Sequence of chain 1.A:
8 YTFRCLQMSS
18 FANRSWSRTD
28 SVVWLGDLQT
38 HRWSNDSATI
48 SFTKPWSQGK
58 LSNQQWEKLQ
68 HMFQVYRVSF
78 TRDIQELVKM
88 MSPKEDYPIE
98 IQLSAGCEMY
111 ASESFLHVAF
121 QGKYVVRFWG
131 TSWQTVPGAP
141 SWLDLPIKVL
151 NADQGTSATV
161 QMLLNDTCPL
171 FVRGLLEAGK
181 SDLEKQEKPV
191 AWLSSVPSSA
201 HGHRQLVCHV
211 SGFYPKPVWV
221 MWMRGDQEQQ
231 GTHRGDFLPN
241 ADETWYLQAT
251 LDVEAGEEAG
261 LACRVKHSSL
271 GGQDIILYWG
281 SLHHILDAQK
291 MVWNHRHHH

Binding-site contacts:
Ligand atom C8 contacts residue SER24 of chain 1.A at 4.0 Å.
Ligand atom C7 contacts residue ARG25 of chain 1.A at 4.2 Å.
Ligand atom N2 contacts residue ASN42 of chain 1.A at 3.1 Å (h-bond).
Ligand atom C3 contacts residue ASN42 of chain 1.A at 3.9 Å.
Ligand atom O7 contacts residue ASP43 of chain 1.A at 4.1 Å.
Ligand atom C2 contacts residue ASN42 of chain 1.A at 2.6 Å.
Ligand atom C1 contacts residue ASN42 of chain 1.A at 1.4 Å.
Ligand atom C5 contacts residue ASN42 of chain 1.A at 3.6 Å.
Ligand atom N2 contacts residue ARG25 of chain 1.A at 4.3 Å.
Ligand atom O7 contacts residue ARG25 of chain 1.A at 4.1 Å.
Ligand atom C1 contacts residue SER24 of chain 1.A at 4.0 Å.
Ligand atom C4 contacts residue ASN42 of chain 1.A at 4.3 Å.
Ligand atom C8 contacts residue ARG25 of chain 1.A at 3.9 Å.
Ligand atom C8 contacts residue TRP23 of chain 1.A at 3.5 Å (hydrophobic).
Ligand atom C7 contacts residue SER24 of chain 1.A at 4.0 Å.
Ligand atom C3 contacts residue SER24 of chain 1.A at 3.9 Å.
Ligand atom C2 contacts residue SER24 of chain 1.A at 3.8 Å.
Ligand atom O7 contacts residue ASN42 of chain 1.A at 3.5 Å (h-bond).
Ligand atom C7 contacts residue ASN42 of chain 1.A at 3.5 Å.
Ligand atom O3 contacts residue SER24 of chain 1.A at 4.5 Å.
Ligand atom N2 contacts residue SER24 of chain 1.A at 3.1 Å (h-bond).
Ligand atom O6 contacts residue ARG74 of chain 1.A at 3.9 Å.
Ligand atom O5 contacts residue ASN42 of chain 1.A at 2.3 Å (h-bond).

The protein below binds the small molecule below.
Small molecule (SMILES): CC(=O)N[C@@H]1[C@@H](O)[C@H](O)[C@@H](CO)O[C@H]1O